Binding-site contacts:
Ligand atom C8 contacts residue ASN895 of chain 1.D at 4.4 Å.
Ligand atom O5 contacts residue PHE982 of chain 1.D at 4.1 Å.
Ligand atom O7 contacts residue ASN895 of chain 1.D at 3.6 Å (h-bond).
Ligand atom O5 contacts residue PHE894 of chain 1.D at 4.2 Å.
Ligand atom C5 contacts residue LEU591 of chain 1.D at 3.7 Å (hydrophobic).
Ligand atom C6 contacts residue ASN895 of chain 1.D at 4.4 Å.
Ligand atom O7 contacts residue GLU567 of chain 1.D at 4.0 Å.
Ligand atom C4 contacts residue ASN895 of chain 1.D at 4.3 Å.
Ligand atom C5 contacts residue ASN895 of chain 1.D at 3.7 Å.
Ligand atom C1 contacts residue LEU591 of chain 1.D at 4.2 Å (hydrophobic).
Ligand atom C3 contacts residue ASN895 of chain 1.D at 3.8 Å.
Ligand atom C6 contacts residue LEU591 of chain 1.D at 3.7 Å (hydrophobic).
Ligand atom C7 contacts residue ASN895 of chain 1.D at 3.4 Å.
Ligand atom O6 contacts residue LEU591 of chain 1.D at 4.2 Å.
Ligand atom O5 contacts residue ASN895 of chain 1.D at 2.4 Å (h-bond).
Ligand atom O5 contacts residue LEU591 of chain 1.D at 3.6 Å.
Ligand atom C6 contacts residue PHE982 of chain 1.D at 3.8 Å (hydrophobic).
Ligand atom N2 contacts residue ASN895 of chain 1.D at 2.8 Å (h-bond).
Ligand atom C2 contacts residue PHE894 of chain 1.D at 4.2 Å (hydrophobic).
Ligand atom C1 contacts residue ASN895 of chain 1.D at 1.4 Å.
Ligand atom C1 contacts residue PHE894 of chain 1.D at 4.2 Å (hydrophobic).
Ligand atom C2 contacts residue ASN895 of chain 1.D at 2.4 Å.

The protein below binds the small molecule below.
Small molecule (SMILES): CC(=O)N[C@H]1[C@H](O[C@H]2[C@H](O)[C@@H](NC(C)=O)CO[C@@H]2CO)O[C@H](CO)[C@@H](O[C@@H]2O[C@H](CO)[C@@H](O)[C@H](O)[C@@H]2O)[C@@H]1O

Sequence of chain 1.D:
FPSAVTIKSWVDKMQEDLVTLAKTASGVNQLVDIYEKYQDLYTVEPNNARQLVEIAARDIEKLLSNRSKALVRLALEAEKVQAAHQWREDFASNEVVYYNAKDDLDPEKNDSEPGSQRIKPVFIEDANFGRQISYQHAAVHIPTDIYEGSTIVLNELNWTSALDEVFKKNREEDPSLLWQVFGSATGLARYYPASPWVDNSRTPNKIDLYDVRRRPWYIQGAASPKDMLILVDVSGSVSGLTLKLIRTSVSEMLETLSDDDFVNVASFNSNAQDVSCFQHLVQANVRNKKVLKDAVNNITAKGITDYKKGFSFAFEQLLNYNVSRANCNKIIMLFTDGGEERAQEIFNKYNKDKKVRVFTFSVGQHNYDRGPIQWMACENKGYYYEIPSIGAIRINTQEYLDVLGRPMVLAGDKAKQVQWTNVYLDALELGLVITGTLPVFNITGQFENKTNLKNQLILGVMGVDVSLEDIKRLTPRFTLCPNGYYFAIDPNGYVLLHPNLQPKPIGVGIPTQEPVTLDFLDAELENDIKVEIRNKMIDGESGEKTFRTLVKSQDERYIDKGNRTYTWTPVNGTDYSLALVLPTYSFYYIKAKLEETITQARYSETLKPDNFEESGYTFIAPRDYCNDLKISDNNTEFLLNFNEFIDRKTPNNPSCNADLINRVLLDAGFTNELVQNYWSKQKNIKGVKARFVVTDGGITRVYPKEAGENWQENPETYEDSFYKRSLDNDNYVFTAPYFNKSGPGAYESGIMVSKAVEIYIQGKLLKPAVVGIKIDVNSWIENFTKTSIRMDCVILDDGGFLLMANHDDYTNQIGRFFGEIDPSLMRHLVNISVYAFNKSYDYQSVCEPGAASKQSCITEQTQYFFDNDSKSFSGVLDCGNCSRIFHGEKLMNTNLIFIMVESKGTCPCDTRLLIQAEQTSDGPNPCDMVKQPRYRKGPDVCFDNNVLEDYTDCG